Binding-site contacts:
Ligand atom O5 contacts residue ASN279 of chain 1.C at 2.3 Å (h-bond).
Ligand atom C2 contacts residue ASN279 of chain 1.C at 2.4 Å.
Ligand atom N2 contacts residue VAL291 of chain 1.C at 3.6 Å (h-bond).
Ligand atom C1 contacts residue ASN279 of chain 1.C at 1.4 Å.
Ligand atom C1 contacts residue ASN292 of chain 1.C at 4.0 Å.
Ligand atom C6 contacts residue ASN292 of chain 1.C at 3.9 Å.
Ligand atom N2 contacts residue ASN279 of chain 1.C at 3.0 Å (h-bond).
Ligand atom C5 contacts residue ASN279 of chain 1.C at 3.6 Å.
Ligand atom C7 contacts residue VAL291 of chain 1.C at 4.5 Å (hydrophobic).
Ligand atom C3 contacts residue VAL291 of chain 1.C at 4.1 Å (hydrophobic).
Ligand atom C5 contacts residue ASN292 of chain 1.C at 3.8 Å.
Ligand atom C2 contacts residue VAL291 of chain 1.C at 3.9 Å (hydrophobic).
Ligand atom C7 contacts residue ASN279 of chain 1.C at 3.3 Å.
Ligand atom O5 contacts residue ASN292 of chain 1.C at 3.7 Å.
Ligand atom C8 contacts residue SER39 of chain 1.C at 3.4 Å.
Ligand atom C4 contacts residue ASN279 of chain 1.C at 4.2 Å.
Ligand atom C3 contacts residue ASN279 of chain 1.C at 3.7 Å.
Ligand atom C8 contacts residue ASN279 of chain 1.C at 4.5 Å.
Ligand atom C8 contacts residue VAL291 of chain 1.C at 4.4 Å (hydrophobic).
Ligand atom C1 contacts residue VAL291 of chain 1.C at 3.6 Å (hydrophobic).
Ligand atom O7 contacts residue ASN279 of chain 1.C at 3.1 Å (h-bond).

Sequence of chain 1.C:
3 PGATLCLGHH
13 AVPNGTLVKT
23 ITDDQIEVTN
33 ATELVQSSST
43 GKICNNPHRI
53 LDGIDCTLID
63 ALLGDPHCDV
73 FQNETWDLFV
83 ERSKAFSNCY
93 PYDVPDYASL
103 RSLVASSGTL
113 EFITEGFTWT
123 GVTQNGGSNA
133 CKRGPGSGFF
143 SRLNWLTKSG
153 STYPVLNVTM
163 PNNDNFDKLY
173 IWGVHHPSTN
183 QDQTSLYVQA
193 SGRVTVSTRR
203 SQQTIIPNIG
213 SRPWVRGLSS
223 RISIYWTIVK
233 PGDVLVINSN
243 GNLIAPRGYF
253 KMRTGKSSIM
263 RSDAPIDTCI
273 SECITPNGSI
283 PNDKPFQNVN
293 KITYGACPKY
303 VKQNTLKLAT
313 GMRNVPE

The protein below binds the small molecule below.
Small molecule (SMILES): CC(=O)N[C@H]1[C@H](O[C@H]2[C@H](O)[C@@H](NC(C)=O)CO[C@@H]2CO)O[C@H](CO)[C@@H](O)[C@@H]1O